This protein binds this small molecule.
Small molecule (SMILES): CCC(N)=O

Binding-site contacts:
Ligand atom CB contacts residue GLU37 of chain 1.C at 3.9 Å.
Ligand atom CB contacts residue ILE39 of chain 1.C at 4.3 Å (hydrophobic).
Ligand atom CA contacts residue GLU37 of chain 1.C at 3.5 Å.

Sequence of chain 1.C:
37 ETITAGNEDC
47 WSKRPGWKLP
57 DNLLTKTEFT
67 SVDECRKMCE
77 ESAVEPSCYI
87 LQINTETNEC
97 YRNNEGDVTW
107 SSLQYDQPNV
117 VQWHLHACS